Sequence of chain 1.D:
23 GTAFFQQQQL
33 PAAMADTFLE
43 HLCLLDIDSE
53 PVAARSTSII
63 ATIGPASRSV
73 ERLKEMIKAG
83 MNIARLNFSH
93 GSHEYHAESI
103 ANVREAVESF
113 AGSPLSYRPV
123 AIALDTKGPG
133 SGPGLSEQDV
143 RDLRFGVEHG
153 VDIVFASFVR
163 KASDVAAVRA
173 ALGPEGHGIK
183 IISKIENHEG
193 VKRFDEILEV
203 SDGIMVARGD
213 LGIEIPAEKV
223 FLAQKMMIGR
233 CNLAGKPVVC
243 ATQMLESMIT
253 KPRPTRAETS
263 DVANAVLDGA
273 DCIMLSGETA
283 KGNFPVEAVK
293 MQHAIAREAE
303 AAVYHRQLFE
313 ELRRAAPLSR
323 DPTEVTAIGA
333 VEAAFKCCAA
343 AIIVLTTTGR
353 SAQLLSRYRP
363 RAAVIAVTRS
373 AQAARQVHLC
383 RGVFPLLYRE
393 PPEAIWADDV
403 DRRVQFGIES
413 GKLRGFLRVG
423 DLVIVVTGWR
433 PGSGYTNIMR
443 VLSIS

This small molecule binds to this protein.
Small molecule (SMILES): O=C([O-])C(=O)[O-]

Binding-site contacts:
Ligand atom O2 contacts residue MG1 of chain 1.Y at 2.2 Å.
Ligand atom O4 contacts residue ARG210 of chain 1.D at 3.5 Å (salt-bridge).
Ligand atom O1 contacts residue MG1 of chain 1.Y at 2.1 Å.
Ligand atom O1 contacts residue LYS186 of chain 1.D at 2.9 Å (salt-bridge).
Ligand atom C2 contacts residue ASP212 of chain 1.D at 3.8 Å.
Ligand atom C2 contacts residue ALA209 of chain 1.D at 3.6 Å (hydrophobic).
Ligand atom O1 contacts residue ALA209 of chain 1.D at 4.2 Å.
Ligand atom C1 contacts residue ALA209 of chain 1.D at 3.8 Å (hydrophobic).
Ligand atom O4 contacts residue GLY211 of chain 1.D at 2.9 Å (h-bond).
Ligand atom O3 contacts residue MET207 of chain 1.D at 4.2 Å.
Ligand atom C2 contacts residue THR244 of chain 1.D at 3.6 Å.
Ligand atom C1 contacts residue GLU188 of chain 1.D at 3.8 Å.
Ligand atom C1 contacts residue LYS186 of chain 1.D at 3.6 Å.
Ligand atom C2 contacts residue GLU188 of chain 1.D at 3.7 Å.
Ligand atom O4 contacts residue ALA209 of chain 1.D at 3.3 Å.
Ligand atom O2 contacts residue GLU188 of chain 1.D at 3.1 Å (salt-bridge).
Ligand atom O1 contacts residue GLU188 of chain 1.D at 3.2 Å (salt-bridge).
Ligand atom C2 contacts residue GLY211 of chain 1.D at 3.6 Å.
Ligand atom O2 contacts residue ALA209 of chain 1.D at 3.8 Å.
Ligand atom O4 contacts residue THR244 of chain 1.D at 2.6 Å (h-bond).
Ligand atom O3 contacts residue THR244 of chain 1.D at 3.5 Å (h-bond).
Ligand atom O3 contacts residue ARG87 of chain 1.D at 3.9 Å.
Ligand atom O2 contacts residue GLY211 of chain 1.D at 3.6 Å.
Ligand atom C1 contacts residue THR244 of chain 1.D at 4.0 Å.
Ligand atom O3 contacts residue MET276 of chain 1.D at 4.2 Å.
Ligand atom O3 contacts residue LYS186 of chain 1.D at 3.7 Å.
Ligand atom O4 contacts residue MG1 of chain 1.Y at 4.2 Å.
Ligand atom C2 contacts residue ARG210 of chain 1.D at 4.3 Å.
Ligand atom O3 contacts residue MG1 of chain 1.Y at 4.2 Å.
Ligand atom C1 contacts residue MG1 of chain 1.Y at 2.9 Å.
Ligand atom O3 contacts residue ALA209 of chain 1.D at 4.2 Å.
Ligand atom O4 contacts residue ASP212 of chain 1.D at 4.0 Å.
Ligand atom O1 contacts residue ASP212 of chain 1.D at 4.1 Å.
Ligand atom C2 contacts residue MG1 of chain 1.Y at 3.0 Å.
Ligand atom O2 contacts residue ASP212 of chain 1.D at 2.8 Å (salt-bridge).